A small-molecule ligand and the protein it binds are described below.
Small molecule (SMILES): CC(=O)N[C@@H]1[C@@H](O)[C@H](O)[C@@H](CO)O[C@H]1O

Sequence of chain 1.V:
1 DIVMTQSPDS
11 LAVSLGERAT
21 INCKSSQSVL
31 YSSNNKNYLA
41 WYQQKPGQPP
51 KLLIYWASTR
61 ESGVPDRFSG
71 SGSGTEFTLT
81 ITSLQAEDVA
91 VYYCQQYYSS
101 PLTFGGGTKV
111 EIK

Sequence of chain 1.B:
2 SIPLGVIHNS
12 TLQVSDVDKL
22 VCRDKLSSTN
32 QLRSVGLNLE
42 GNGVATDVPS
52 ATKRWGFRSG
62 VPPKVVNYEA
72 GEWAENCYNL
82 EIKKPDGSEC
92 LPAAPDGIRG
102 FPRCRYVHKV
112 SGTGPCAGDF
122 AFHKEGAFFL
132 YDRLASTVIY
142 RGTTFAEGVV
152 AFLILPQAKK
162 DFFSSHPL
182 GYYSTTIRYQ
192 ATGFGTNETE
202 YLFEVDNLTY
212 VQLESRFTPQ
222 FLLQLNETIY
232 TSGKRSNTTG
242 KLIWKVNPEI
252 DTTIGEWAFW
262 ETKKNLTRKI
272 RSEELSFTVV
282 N

Binding-site contacts:
Ligand atom C5 contacts residue ASN208 of chain 1.B at 3.6 Å.
Ligand atom C2 contacts residue ASN208 of chain 1.B at 2.4 Å.
Ligand atom O6 contacts residue THR59 of chain 1.V at 3.6 Å.
Ligand atom C3 contacts residue ASN208 of chain 1.B at 3.8 Å.
Ligand atom O5 contacts residue THR59 of chain 1.V at 4.4 Å.
Ligand atom C8 contacts residue ASN208 of chain 1.B at 4.3 Å.
Ligand atom C7 contacts residue ASN208 of chain 1.B at 3.1 Å.
Ligand atom O6 contacts residue SER58 of chain 1.V at 4.2 Å.
Ligand atom C8 contacts residue TYR231 of chain 1.B at 4.2 Å (hydrophobic).
Ligand atom C1 contacts residue ASN208 of chain 1.B at 1.4 Å.
Ligand atom C6 contacts residue THR59 of chain 1.V at 4.0 Å.
Ligand atom O7 contacts residue ASN208 of chain 1.B at 3.0 Å (h-bond).
Ligand atom C8 contacts residue ASP207 of chain 1.B at 4.2 Å.
Ligand atom O5 contacts residue ASN208 of chain 1.B at 2.3 Å (h-bond).
Ligand atom C4 contacts residue ASN208 of chain 1.B at 4.2 Å.
Ligand atom N2 contacts residue ASN208 of chain 1.B at 2.8 Å (h-bond).